Sequence of chain 1.A:
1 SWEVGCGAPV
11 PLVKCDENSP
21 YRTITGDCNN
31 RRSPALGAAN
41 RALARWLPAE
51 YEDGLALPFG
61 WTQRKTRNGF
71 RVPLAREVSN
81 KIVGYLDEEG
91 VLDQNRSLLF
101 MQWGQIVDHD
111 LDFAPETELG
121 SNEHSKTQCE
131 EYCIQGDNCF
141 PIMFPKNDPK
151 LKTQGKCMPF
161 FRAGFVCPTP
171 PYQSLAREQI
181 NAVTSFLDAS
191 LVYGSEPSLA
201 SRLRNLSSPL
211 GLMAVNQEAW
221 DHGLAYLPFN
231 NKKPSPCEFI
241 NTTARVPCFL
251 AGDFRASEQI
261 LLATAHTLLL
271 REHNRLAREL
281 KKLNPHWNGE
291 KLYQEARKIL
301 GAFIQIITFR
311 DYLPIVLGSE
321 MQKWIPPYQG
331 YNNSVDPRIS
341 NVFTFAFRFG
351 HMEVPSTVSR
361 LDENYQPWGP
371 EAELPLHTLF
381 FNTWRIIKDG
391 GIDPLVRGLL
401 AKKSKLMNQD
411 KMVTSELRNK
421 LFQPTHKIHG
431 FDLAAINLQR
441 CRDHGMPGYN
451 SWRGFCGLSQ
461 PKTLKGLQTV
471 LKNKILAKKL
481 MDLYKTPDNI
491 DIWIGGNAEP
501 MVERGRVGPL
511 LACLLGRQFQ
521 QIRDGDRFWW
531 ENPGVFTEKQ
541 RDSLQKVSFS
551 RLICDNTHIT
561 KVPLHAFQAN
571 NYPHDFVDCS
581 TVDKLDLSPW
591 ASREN

Binding-site contacts:
Ligand atom C7 contacts residue ASN205 of chain 1.A at 3.3 Å.
Ligand atom C1 contacts residue ASN205 of chain 1.A at 1.4 Å.
Ligand atom O3 contacts residue GLN217 of chain 1.A at 3.4 Å (h-bond).
Ligand atom C4 contacts residue ASN205 of chain 1.A at 4.1 Å.
Ligand atom O6 contacts residue GLN217 of chain 1.A at 3.9 Å.
Ligand atom C8 contacts residue ASN205 of chain 1.A at 4.5 Å.
Ligand atom C5 contacts residue ASN205 of chain 1.A at 3.6 Å.
Ligand atom C1 contacts residue SER208 of chain 1.A at 3.5 Å.
Ligand atom C2 contacts residue ASN205 of chain 1.A at 2.3 Å.
Ligand atom O7 contacts residue ALA214 of chain 1.A at 3.7 Å.
Ligand atom C3 contacts residue ASN205 of chain 1.A at 3.7 Å.
Ligand atom C7 contacts residue VAL215 of chain 1.A at 3.9 Å (hydrophobic).
Ligand atom O5 contacts residue LEU212 of chain 1.A at 3.9 Å.
Ligand atom C6 contacts residue TRP220 of chain 1.A at 3.8 Å (hydrophobic).
Ligand atom O6 contacts residue LEU212 of chain 1.A at 4.0 Å.
Ligand atom C8 contacts residue ALA214 of chain 1.A at 4.2 Å (hydrophobic).
Ligand atom C5 contacts residue SER208 of chain 1.A at 3.6 Å.
Ligand atom C7 contacts residue ALA214 of chain 1.A at 4.2 Å (hydrophobic).
Ligand atom C6 contacts residue LEU210 of chain 1.A at 4.1 Å (hydrophobic).
Ligand atom O7 contacts residue GLN217 of chain 1.A at 3.4 Å (h-bond).
Ligand atom O5 contacts residue ASN205 of chain 1.A at 2.4 Å (h-bond).
Ligand atom O7 contacts residue ASN205 of chain 1.A at 3.3 Å (h-bond).
Ligand atom N2 contacts residue GLN217 of chain 1.A at 4.0 Å.
Ligand atom O7 contacts residue MET213 of chain 1.A at 4.3 Å.
Ligand atom O5 contacts residue SER208 of chain 1.A at 2.8 Å (h-bond).
Ligand atom C8 contacts residue GLN217 of chain 1.A at 3.5 Å.
Ligand atom O7 contacts residue VAL215 of chain 1.A at 3.1 Å (h-bond).
Ligand atom C8 contacts residue VAL215 of chain 1.A at 3.6 Å (hydrophobic).
Ligand atom C7 contacts residue GLN217 of chain 1.A at 3.4 Å.
Ligand atom C6 contacts residue SER208 of chain 1.A at 3.8 Å.
Ligand atom O6 contacts residue LEU210 of chain 1.A at 3.7 Å.
Ligand atom N2 contacts residue ASN205 of chain 1.A at 2.8 Å (h-bond).
Ligand atom O6 contacts residue SER208 of chain 1.A at 4.3 Å.
Ligand atom O6 contacts residue TRP220 of chain 1.A at 3.6 Å.

A small-molecule ligand and the protein it binds are described below.
Small molecule (SMILES): CC(=O)N[C@H]1[C@H](O[C@H]2[C@H](O)[C@@H](NC(C)=O)CO[C@@H]2CO)O[C@H](CO)[C@@H](O)[C@@H]1O